Sequence of chain 1.F:
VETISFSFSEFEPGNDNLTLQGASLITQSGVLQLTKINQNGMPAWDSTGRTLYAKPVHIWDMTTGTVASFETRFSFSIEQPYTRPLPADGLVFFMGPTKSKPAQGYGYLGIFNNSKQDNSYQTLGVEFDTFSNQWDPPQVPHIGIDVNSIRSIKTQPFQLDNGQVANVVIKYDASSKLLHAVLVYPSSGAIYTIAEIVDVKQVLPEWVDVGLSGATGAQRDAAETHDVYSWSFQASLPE

A small-molecule ligand and the protein it binds are described below.
Small molecule (SMILES): OC[C@H]1O[C@@H](O[C@H]2[C@H](O)[C@@H](O)[C@H](O)O[C@@H]2CO)[C@H](O)[C@@H](O)[C@H]1O

Binding-site contacts:
Ligand atom C3 contacts residue ASN133 of chain 1.F at 3.7 Å.
Ligand atom C6 contacts residue ALA218 of chain 1.F at 4.0 Å (hydrophobic).
Ligand atom C2 contacts residue ASN133 of chain 1.F at 4.2 Å.
Ligand atom C3 contacts residue ALA218 of chain 1.F at 3.9 Å (hydrophobic).
Ligand atom O6 contacts residue ALA222 of chain 1.F at 3.9 Å.
Ligand atom C6 contacts residue ALA88 of chain 1.F at 4.2 Å (hydrophobic).
Ligand atom C6 contacts residue ALA222 of chain 1.F at 3.8 Å (hydrophobic).
Ligand atom C6 contacts residue PHE131 of chain 1.F at 4.0 Å (hydrophobic).
Ligand atom O3 contacts residue GLN219 of chain 1.F at 3.4 Å (h-bond).
Ligand atom O4 contacts residue ASP89 of chain 1.F at 2.9 Å (salt-bridge).
Ligand atom O4 contacts residue TYR106 of chain 1.F at 4.0 Å.
Ligand atom C2 contacts residue TYR106 of chain 1.F at 4.2 Å (hydrophobic).
Ligand atom C6 contacts residue GLN219 of chain 1.F at 4.2 Å.
Ligand atom O4 contacts residue ALA218 of chain 1.F at 3.7 Å.
Ligand atom O3 contacts residue TYR106 of chain 1.F at 3.6 Å.
Ligand atom C2 contacts residue GLN219 of chain 1.F at 4.3 Å.
Ligand atom O3 contacts residue GLY107 of chain 1.F at 2.9 Å (h-bond).
Ligand atom O2 contacts residue ASN133 of chain 1.F at 3.5 Å (h-bond).
Ligand atom O3 contacts residue ASP89 of chain 1.F at 2.7 Å (salt-bridge).
Ligand atom O4 contacts residue ALA88 of chain 1.F at 4.0 Å.
Ligand atom C5 contacts residue PHE131 of chain 1.F at 3.6 Å (hydrophobic).
Ligand atom C6 contacts residue GLY217 of chain 1.F at 4.2 Å.
Ligand atom O4 contacts residue GLY217 of chain 1.F at 3.2 Å.
Ligand atom C3 contacts residue PHE131 of chain 1.F at 3.6 Å (hydrophobic).
Ligand atom O2 contacts residue GLN219 of chain 1.F at 4.0 Å.
Ligand atom O4 contacts residue ALA218 of chain 1.F at 3.1 Å (h-bond).
Ligand atom C1 contacts residue ALA218 of chain 1.F at 4.1 Å (hydrophobic).
Ligand atom O6 contacts residue GLN219 of chain 1.F at 3.3 Å.
Ligand atom C2 contacts residue ALA218 of chain 1.F at 4.2 Å (hydrophobic).
Ligand atom O3 contacts residue PHE131 of chain 1.F at 4.0 Å.
Ligand atom C3 contacts residue ASP89 of chain 1.F at 3.5 Å.
Ligand atom O6 contacts residue PHE131 of chain 1.F at 4.2 Å.
Ligand atom C3 contacts residue GLY107 of chain 1.F at 4.2 Å.
Ligand atom O3 contacts residue ASN133 of chain 1.F at 3.3 Å (h-bond).
Ligand atom O5 contacts residue ALA218 of chain 1.F at 3.7 Å.
Ligand atom C4 contacts residue ASP89 of chain 1.F at 3.4 Å.
Ligand atom C4 contacts residue PHE131 of chain 1.F at 3.7 Å (hydrophobic).
Ligand atom C4 contacts residue ALA218 of chain 1.F at 4.3 Å (hydrophobic).
Ligand atom O3 contacts residue ALA218 of chain 1.F at 3.7 Å.
Ligand atom C4 contacts residue ALA88 of chain 1.F at 4.0 Å (hydrophobic).